Sequence of chain 1.B:
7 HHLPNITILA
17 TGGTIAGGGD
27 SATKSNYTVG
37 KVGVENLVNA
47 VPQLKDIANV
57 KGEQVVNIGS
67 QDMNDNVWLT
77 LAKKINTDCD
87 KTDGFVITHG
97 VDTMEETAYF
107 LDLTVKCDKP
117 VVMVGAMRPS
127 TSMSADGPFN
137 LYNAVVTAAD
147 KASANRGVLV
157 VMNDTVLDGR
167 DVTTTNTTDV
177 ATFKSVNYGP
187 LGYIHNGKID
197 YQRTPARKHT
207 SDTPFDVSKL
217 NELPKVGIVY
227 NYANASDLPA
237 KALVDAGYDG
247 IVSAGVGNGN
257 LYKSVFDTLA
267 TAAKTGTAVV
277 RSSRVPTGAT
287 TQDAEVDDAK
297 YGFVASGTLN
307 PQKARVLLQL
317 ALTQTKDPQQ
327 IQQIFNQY

A protein and the small-molecule ligand that binds it are described below.
Small molecule (SMILES): NC(=O)C[C@H](N)C(=O)O

Sequence of chain 1.A:
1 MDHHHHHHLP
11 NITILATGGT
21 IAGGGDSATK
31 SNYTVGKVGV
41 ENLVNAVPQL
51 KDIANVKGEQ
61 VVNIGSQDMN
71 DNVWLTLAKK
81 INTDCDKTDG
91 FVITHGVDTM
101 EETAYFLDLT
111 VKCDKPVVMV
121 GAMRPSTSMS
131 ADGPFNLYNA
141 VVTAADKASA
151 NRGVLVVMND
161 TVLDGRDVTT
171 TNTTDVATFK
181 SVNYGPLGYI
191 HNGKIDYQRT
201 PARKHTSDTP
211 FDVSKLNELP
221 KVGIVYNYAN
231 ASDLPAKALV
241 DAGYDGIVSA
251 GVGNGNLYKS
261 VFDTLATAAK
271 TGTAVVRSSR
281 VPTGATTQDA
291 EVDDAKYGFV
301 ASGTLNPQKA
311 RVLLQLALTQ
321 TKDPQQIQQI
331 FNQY

Binding-site contacts:
Ligand atom OXT contacts residue GLY96 of chain 1.B at 3.3 Å.
Ligand atom N contacts residue GLU291 of chain 1.A at 2.8 Å (salt-bridge).
Ligand atom CG contacts residue THR20 of chain 1.B at 3.0 Å.
Ligand atom OD1 contacts residue GLY96 of chain 1.B at 3.4 Å.
Ligand atom OXT contacts residue ASP98 of chain 1.B at 3.0 Å (salt-bridge).
Ligand atom O contacts residue GLY65 of chain 1.B at 3.3 Å.
Ligand atom N contacts residue ASP98 of chain 1.B at 2.8 Å (salt-bridge).
Ligand atom CA contacts residue VAL35 of chain 1.B at 4.0 Å (hydrophobic).
Ligand atom O contacts residue GLY96 of chain 1.B at 3.4 Å.
Ligand atom CG contacts residue ALA122 of chain 1.B at 3.7 Å (hydrophobic).
Ligand atom C contacts residue ASP98 of chain 1.B at 3.9 Å.
Ligand atom ND2 contacts residue VAL97 of chain 1.B at 3.6 Å.
Ligand atom CB contacts residue ASP98 of chain 1.B at 3.3 Å.
Ligand atom C contacts residue VAL97 of chain 1.B at 3.8 Å (hydrophobic).
Ligand atom C contacts residue SER66 of chain 1.B at 3.5 Å.
Ligand atom O contacts residue THR20 of chain 1.B at 4.0 Å.
Ligand atom ND2 contacts residue ALA122 of chain 1.B at 2.8 Å (h-bond).
Ligand atom OXT contacts residue VAL97 of chain 1.B at 3.2 Å (h-bond).
Ligand atom CA contacts residue GLN67 of chain 1.B at 4.0 Å.
Ligand atom OD1 contacts residue THR20 of chain 1.B at 3.1 Å (h-bond).
Ligand atom OD1 contacts residue VAL97 of chain 1.B at 3.0 Å (h-bond).
Ligand atom ND2 contacts residue THR20 of chain 1.B at 3.2 Å (h-bond).
Ligand atom OD1 contacts residue ALA122 of chain 1.B at 3.6 Å.
Ligand atom C contacts residue GLN67 of chain 1.B at 3.8 Å.
Ligand atom CA contacts residue ASP98 of chain 1.B at 3.8 Å.
Ligand atom O contacts residue GLY19 of chain 1.B at 3.3 Å.
Ligand atom N contacts residue ASN256 of chain 1.A at 3.5 Å (h-bond).
Ligand atom CA contacts residue GLU291 of chain 1.A at 3.5 Å.
Ligand atom CB contacts residue THR20 of chain 1.B at 3.3 Å.
Ligand atom O contacts residue SER66 of chain 1.B at 2.8 Å (h-bond).
Ligand atom ND2 contacts residue MET123 of chain 1.B at 4.0 Å.
Ligand atom N contacts residue GLN67 of chain 1.B at 3.0 Å (h-bond).
Ligand atom CA contacts residue THR20 of chain 1.B at 3.4 Å.
Ligand atom C contacts residue GLY96 of chain 1.B at 3.5 Å.
Ligand atom OXT contacts residue SER66 of chain 1.B at 2.6 Å (h-bond).
Ligand atom O contacts residue GLN67 of chain 1.B at 3.7 Å.
Ligand atom ND2 contacts residue TYR33 of chain 1.B at 3.9 Å.
Ligand atom CB contacts residue GLU291 of chain 1.A at 3.8 Å.
Ligand atom CG contacts residue VAL97 of chain 1.B at 3.6 Å (hydrophobic).
Ligand atom CB contacts residue TYR33 of chain 1.B at 3.7 Å (hydrophobic).